The protein below binds the small molecule below.
Small molecule (SMILES): CC(=O)N[C@@H]1[C@@H](O)[C@H](O)[C@@H](CO)O[C@H]1O

Binding-site contacts:
Ligand atom C7 contacts residue THR602 of chain 1.C at 3.4 Å.
Ligand atom C1 contacts residue ASN603 of chain 1.C at 1.4 Å.
Ligand atom O7 contacts residue THR602 of chain 1.C at 3.9 Å.
Ligand atom C8 contacts residue PHE306 of chain 1.C at 4.4 Å (hydrophobic).
Ligand atom C3 contacts residue ASN603 of chain 1.C at 3.8 Å.
Ligand atom C2 contacts residue THR602 of chain 1.C at 4.4 Å.
Ligand atom N2 contacts residue THR307 of chain 1.C at 3.2 Å (h-bond).
Ligand atom C7 contacts residue THR307 of chain 1.C at 4.2 Å.
Ligand atom C1 contacts residue THR307 of chain 1.C at 4.4 Å.
Ligand atom C5 contacts residue ASN603 of chain 1.C at 3.6 Å.
Ligand atom O5 contacts residue ASN603 of chain 1.C at 2.4 Å (h-bond).
Ligand atom C2 contacts residue ASN603 of chain 1.C at 2.5 Å.
Ligand atom O7 contacts residue ASN603 of chain 1.C at 3.5 Å.
Ligand atom N2 contacts residue ASN603 of chain 1.C at 2.9 Å (h-bond).
Ligand atom C8 contacts residue THR602 of chain 1.C at 3.7 Å.
Ligand atom C4 contacts residue ASN603 of chain 1.C at 4.2 Å.
Ligand atom C2 contacts residue THR307 of chain 1.C at 3.7 Å.
Ligand atom C7 contacts residue ASN603 of chain 1.C at 3.9 Å.
Ligand atom N2 contacts residue THR602 of chain 1.C at 3.1 Å (h-bond).

Sequence of chain 1.C:
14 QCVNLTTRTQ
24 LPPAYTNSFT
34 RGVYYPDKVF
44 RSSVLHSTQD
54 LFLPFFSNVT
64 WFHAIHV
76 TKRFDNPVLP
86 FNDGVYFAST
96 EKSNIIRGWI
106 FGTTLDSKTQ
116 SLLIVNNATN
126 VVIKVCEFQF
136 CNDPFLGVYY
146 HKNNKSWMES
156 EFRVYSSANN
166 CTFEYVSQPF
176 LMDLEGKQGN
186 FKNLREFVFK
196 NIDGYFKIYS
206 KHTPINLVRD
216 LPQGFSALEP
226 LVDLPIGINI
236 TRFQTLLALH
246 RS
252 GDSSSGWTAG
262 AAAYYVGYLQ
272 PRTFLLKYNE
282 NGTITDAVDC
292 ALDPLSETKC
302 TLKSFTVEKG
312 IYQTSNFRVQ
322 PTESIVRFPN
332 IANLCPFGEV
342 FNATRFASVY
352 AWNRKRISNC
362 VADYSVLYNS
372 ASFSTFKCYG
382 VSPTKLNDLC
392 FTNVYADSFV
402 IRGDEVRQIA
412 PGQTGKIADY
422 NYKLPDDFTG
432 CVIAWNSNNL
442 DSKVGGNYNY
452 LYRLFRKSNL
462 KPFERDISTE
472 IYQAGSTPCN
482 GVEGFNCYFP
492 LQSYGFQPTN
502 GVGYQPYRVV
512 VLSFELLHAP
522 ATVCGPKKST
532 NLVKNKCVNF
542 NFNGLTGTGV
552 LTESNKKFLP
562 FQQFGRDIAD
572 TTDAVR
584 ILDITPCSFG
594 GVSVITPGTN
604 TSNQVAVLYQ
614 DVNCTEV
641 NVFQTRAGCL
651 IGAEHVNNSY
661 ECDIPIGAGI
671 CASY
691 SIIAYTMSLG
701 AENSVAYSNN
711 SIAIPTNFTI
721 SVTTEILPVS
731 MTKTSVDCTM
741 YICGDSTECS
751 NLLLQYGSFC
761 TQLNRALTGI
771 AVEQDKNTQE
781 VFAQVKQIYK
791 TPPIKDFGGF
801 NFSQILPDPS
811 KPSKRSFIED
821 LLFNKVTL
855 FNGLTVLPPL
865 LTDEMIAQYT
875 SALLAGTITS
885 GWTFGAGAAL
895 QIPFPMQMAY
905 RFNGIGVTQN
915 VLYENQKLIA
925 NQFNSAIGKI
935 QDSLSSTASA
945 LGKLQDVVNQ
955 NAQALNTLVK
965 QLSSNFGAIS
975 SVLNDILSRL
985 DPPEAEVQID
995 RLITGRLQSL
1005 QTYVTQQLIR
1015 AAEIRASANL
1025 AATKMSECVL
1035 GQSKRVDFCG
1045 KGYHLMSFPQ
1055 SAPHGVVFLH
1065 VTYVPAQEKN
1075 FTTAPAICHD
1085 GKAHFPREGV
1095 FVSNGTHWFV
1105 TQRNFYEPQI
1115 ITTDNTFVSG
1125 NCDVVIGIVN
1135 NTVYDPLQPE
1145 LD